Sequence of chain 2.A:
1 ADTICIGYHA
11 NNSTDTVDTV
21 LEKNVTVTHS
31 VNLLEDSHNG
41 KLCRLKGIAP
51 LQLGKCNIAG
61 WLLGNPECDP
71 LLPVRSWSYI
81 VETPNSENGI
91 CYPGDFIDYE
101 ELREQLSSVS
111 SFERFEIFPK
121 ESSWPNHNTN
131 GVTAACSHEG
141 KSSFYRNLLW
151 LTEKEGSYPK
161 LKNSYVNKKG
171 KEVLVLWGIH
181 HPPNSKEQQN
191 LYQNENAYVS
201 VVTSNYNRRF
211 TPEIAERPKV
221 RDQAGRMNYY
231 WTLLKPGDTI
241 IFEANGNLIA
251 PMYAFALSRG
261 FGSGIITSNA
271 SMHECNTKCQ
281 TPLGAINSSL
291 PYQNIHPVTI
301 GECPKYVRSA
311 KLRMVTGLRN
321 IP

Binding-site contacts:
Ligand atom C5 contacts residue ASN12 of chain 2.A at 3.7 Å.
Ligand atom O7 contacts residue ASN12 of chain 2.A at 2.9 Å (h-bond).
Ligand atom C2 contacts residue ASN12 of chain 2.A at 2.5 Å.
Ligand atom O5 contacts residue ASN12 of chain 2.A at 2.4 Å (h-bond).
Ligand atom C3 contacts residue ASN12 of chain 2.A at 3.9 Å.
Ligand atom N2 contacts residue ASN12 of chain 2.A at 3.0 Å (h-bond).
Ligand atom C8 contacts residue ASN12 of chain 2.A at 4.4 Å.
Ligand atom C7 contacts residue ASN12 of chain 2.A at 3.1 Å.
Ligand atom C4 contacts residue ASN12 of chain 2.A at 4.3 Å.
Ligand atom C1 contacts residue ASN12 of chain 2.A at 1.5 Å.

This protein binds this small molecule.
Small molecule (SMILES): CC(=O)N[C@@H]1[C@@H](O)[C@H](O)[C@@H](CO)O[C@H]1O